The small molecule below binds the protein below.
Small molecule (SMILES): CC(=O)N[C@@H]1[C@@H](O)[C@H](O)[C@@H](CO)O[C@H]1O

Binding-site contacts:
Ligand atom C2 contacts residue THR255 of chain 1.A at 4.4 Å.
Ligand atom C3 contacts residue ASN253 of chain 1.A at 3.8 Å.
Ligand atom O7 contacts residue ASN253 of chain 1.A at 3.4 Å (h-bond).
Ligand atom C4 contacts residue ASN253 of chain 1.A at 4.2 Å.
Ligand atom O5 contacts residue THR255 of chain 1.A at 3.8 Å.
Ligand atom O5 contacts residue ASN253 of chain 1.A at 2.4 Å (h-bond).
Ligand atom C8 contacts residue THR239 of chain 1.A at 4.1 Å.
Ligand atom C1 contacts residue THR255 of chain 1.A at 3.5 Å.
Ligand atom O7 contacts residue MET240 of chain 1.A at 4.1 Å.
Ligand atom C7 contacts residue ASN253 of chain 1.A at 3.5 Å.
Ligand atom C1 contacts residue ASN253 of chain 1.A at 1.4 Å.
Ligand atom C8 contacts residue MET240 of chain 1.A at 4.4 Å (hydrophobic).
Ligand atom C5 contacts residue ASN253 of chain 1.A at 3.6 Å.
Ligand atom C2 contacts residue ASN253 of chain 1.A at 2.4 Å.
Ligand atom C5 contacts residue THR255 of chain 1.A at 3.7 Å.
Ligand atom C3 contacts residue THR255 of chain 1.A at 4.4 Å.
Ligand atom N2 contacts residue ASN253 of chain 1.A at 2.9 Å (h-bond).

Sequence of chain 1.A:
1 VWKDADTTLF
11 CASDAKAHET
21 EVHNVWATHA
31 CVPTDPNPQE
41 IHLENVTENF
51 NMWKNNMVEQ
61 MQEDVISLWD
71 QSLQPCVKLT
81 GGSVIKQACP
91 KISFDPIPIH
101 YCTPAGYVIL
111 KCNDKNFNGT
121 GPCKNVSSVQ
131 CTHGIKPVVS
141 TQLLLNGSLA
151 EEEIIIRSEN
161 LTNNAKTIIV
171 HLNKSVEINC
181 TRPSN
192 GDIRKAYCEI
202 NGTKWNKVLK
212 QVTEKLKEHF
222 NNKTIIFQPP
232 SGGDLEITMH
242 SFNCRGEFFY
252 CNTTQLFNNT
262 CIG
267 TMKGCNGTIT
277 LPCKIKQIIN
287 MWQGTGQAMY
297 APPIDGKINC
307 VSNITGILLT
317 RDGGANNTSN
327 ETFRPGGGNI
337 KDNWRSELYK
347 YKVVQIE